Binding-site contacts:
Ligand atom C13 contacts residue GLY502 of chain 1.B at 3.5 Å.
Ligand atom C12 contacts residue LEU328 of chain 1.B at 3.7 Å (hydrophobic).
Ligand atom C9 contacts residue VAL325 of chain 1.B at 3.7 Å (hydrophobic).
Ligand atom C20 contacts residue TYR331 of chain 1.B at 2.9 Å (hydrophobic).
Ligand atom C17 contacts residue ALA503 of chain 1.B at 3.2 Å (hydrophobic).
Ligand atom C18 contacts residue LEU507 of chain 1.B at 3.2 Å (hydrophobic).
Ligand atom O4 contacts residue LEU335 of chain 1.B at 3.5 Å.
Ligand atom C20 contacts residue ARG96 of chain 1.B at 2.9 Å.
Ligand atom C17 contacts residue SER506 of chain 1.B at 3.3 Å.
Ligand atom C13 contacts residue MET498 of chain 1.B at 3.6 Å (hydrophobic).
Ligand atom C4 contacts residue VAL325 of chain 1.B at 3.7 Å (hydrophobic).
Ligand atom C19 contacts residue ARG96 of chain 1.B at 3.8 Å.
Ligand atom C11 contacts residue GLY502 of chain 1.B at 3.5 Å.
Ligand atom C15 contacts residue GLY502 of chain 1.B at 3.0 Å.
Ligand atom C18 contacts residue ARG96 of chain 1.B at 3.7 Å.
Ligand atom C15 contacts residue SER506 of chain 1.B at 3.7 Å.
Ligand atom O3 contacts residue ARG96 of chain 1.B at 2.7 Å (salt-bridge).
Ligand atom O1 contacts residue VAL325 of chain 1.B at 3.6 Å.
Ligand atom C16 contacts residue TYR361 of chain 1.B at 3.5 Å (hydrophobic).
Ligand atom C16 contacts residue GLY502 of chain 1.B at 3.1 Å.
Ligand atom C17 contacts residue LEU507 of chain 1.B at 3.6 Å (hydrophobic).
Ligand atom C3 contacts residue VAL325 of chain 1.B at 3.6 Å (hydrophobic).
Ligand atom C7 contacts residue SER329 of chain 1.B at 3.5 Å.
Ligand atom C5 contacts residue ARG96 of chain 1.B at 3.5 Å.
Ligand atom C14 contacts residue GLY502 of chain 1.B at 3.2 Å.
Ligand atom C12 contacts residue GLY502 of chain 1.B at 3.6 Å.
Ligand atom C2 contacts residue ALA503 of chain 1.B at 3.5 Å (hydrophobic).
Ligand atom C16 contacts residue SER506 of chain 1.B at 3.1 Å.
Ligand atom N1 contacts residue VAL325 of chain 1.B at 3.6 Å.
Ligand atom I1 contacts residue LEU360 of chain 1.B at 3.7 Å.
Ligand atom O2 contacts residue TYR331 of chain 1.B at 3.1 Å.
Ligand atom C2 contacts residue VAL325 of chain 1.B at 3.5 Å (hydrophobic).
Ligand atom O2 contacts residue SER329 of chain 1.B at 3.8 Å.
Ligand atom C14 contacts residue TRP363 of chain 1.B at 3.5 Å (hydrophobic).
Ligand atom C4 contacts residue ALA503 of chain 1.B at 3.5 Å (hydrophobic).
Ligand atom I1 contacts residue TRP363 of chain 1.B at 3.4 Å.
Ligand atom C15 contacts residue TYR361 of chain 1.B at 3.4 Å (hydrophobic).
Ligand atom O4 contacts residue VAL325 of chain 1.B at 3.4 Å.
Ligand atom C3 contacts residue ALA503 of chain 1.B at 3.2 Å (hydrophobic).
Ligand atom C18 contacts residue ALA503 of chain 1.B at 3.6 Å (hydrophobic).

The small molecule below binds the protein below.
Small molecule (SMILES): COc1ccc2c(c1)c(CC(=O)O)c(C)n2C(=O)c1ccc(I)cc1

Sequence of chain 1.B:
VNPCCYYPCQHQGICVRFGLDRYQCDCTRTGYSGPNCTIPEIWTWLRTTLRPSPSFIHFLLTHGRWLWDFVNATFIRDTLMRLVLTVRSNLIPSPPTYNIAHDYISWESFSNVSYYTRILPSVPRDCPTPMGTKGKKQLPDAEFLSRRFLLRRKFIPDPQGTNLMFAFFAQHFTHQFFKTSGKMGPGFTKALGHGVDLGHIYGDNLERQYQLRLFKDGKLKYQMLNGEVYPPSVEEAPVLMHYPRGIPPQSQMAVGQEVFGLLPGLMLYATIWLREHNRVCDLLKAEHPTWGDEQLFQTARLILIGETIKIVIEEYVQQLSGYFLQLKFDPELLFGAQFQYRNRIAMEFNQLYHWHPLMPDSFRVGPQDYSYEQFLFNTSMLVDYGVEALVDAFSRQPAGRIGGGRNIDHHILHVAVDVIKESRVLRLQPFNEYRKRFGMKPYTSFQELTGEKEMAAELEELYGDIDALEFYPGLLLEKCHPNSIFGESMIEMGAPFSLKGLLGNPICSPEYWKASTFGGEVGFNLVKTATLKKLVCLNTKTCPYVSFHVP